Binding-site contacts:
Ligand atom CD2 contacts residue PHE393 of chain 1.A at 3.8 Å (hydrophobic).
Ligand atom C contacts residue TYR398 of chain 1.A at 3.4 Å (hydrophobic).
Ligand atom O contacts residue ARG318 of chain 1.A at 3.0 Å (salt-bridge).
Ligand atom OXT contacts residue ARG318 of chain 1.A at 3.0 Å (salt-bridge).
Ligand atom CB contacts residue TYR398 of chain 1.A at 3.4 Å (hydrophobic).
Ligand atom OH contacts residue GLU167 of chain 1.A at 2.5 Å (salt-bridge).
Ligand atom C contacts residue ALA303 of chain 1.A at 3.6 Å (hydrophobic).
Ligand atom O contacts residue GLU347 of chain 1.A at 3.3 Å (salt-bridge).
Ligand atom O contacts residue LEU302 of chain 1.A at 3.4 Å.
Ligand atom O contacts residue TYR398 of chain 1.A at 2.7 Å (h-bond).
Ligand atom OG contacts residue VAL321 of chain 1.A at 3.6 Å.
Ligand atom O contacts residue HIS324 of chain 1.A at 3.1 Å (h-bond).
Ligand atom O contacts residue SER316 of chain 1.A at 3.6 Å.
Ligand atom C contacts residue ZN1 of chain 1.E at 3.1 Å.
Ligand atom N contacts residue HIS328 of chain 1.A at 3.8 Å.
Ligand atom N contacts residue GLU347 of chain 1.A at 3.1 Å (salt-bridge).
Ligand atom N contacts residue ALA303 of chain 1.A at 3.1 Å (h-bond).
Ligand atom CA contacts residue SER316 of chain 1.A at 3.6 Å.
Ligand atom OG contacts residue FMT1 of chain 1.H at 3.3 Å (h-bond).
Ligand atom O contacts residue VAL321 of chain 1.A at 3.3 Å.
Ligand atom CB contacts residue HIS324 of chain 1.A at 3.7 Å.
Ligand atom OH contacts residue LEU165 of chain 1.A at 3.8 Å.
Ligand atom C contacts residue ARG318 of chain 1.A at 3.5 Å.
Ligand atom CE2 contacts residue GLU167 of chain 1.A at 3.1 Å.
Ligand atom C contacts residue SER316 of chain 1.A at 3.4 Å.
Ligand atom CA contacts residue ALA303 of chain 1.A at 3.2 Å (hydrophobic).
Ligand atom CB contacts residue LEU302 of chain 1.A at 3.3 Å (hydrophobic).
Ligand atom N contacts residue ZN1 of chain 1.E at 2.5 Å.
Ligand atom CA contacts residue ZN1 of chain 1.E at 3.4 Å.
Ligand atom O contacts residue ALA303 of chain 1.A at 2.7 Å (h-bond).
Ligand atom O contacts residue ZN1 of chain 1.E at 2.5 Å.
Ligand atom N contacts residue GLU305 of chain 1.A at 3.0 Å (salt-bridge).
Ligand atom CZ contacts residue GLU167 of chain 1.A at 3.2 Å.
Ligand atom CE1 contacts residue LEU304 of chain 1.A at 3.8 Å (hydrophobic).
Ligand atom CD1 contacts residue ALA303 of chain 1.A at 3.5 Å (hydrophobic).
Ligand atom CG contacts residue LEU302 of chain 1.A at 3.8 Å (hydrophobic).
Ligand atom OXT contacts residue SER316 of chain 1.A at 2.9 Å (h-bond).
Ligand atom CA contacts residue LEU302 of chain 1.A at 3.5 Å (hydrophobic).
Ligand atom CD2 contacts residue GLU167 of chain 1.A at 3.6 Å.
Ligand atom N contacts residue LEU302 of chain 1.A at 3.7 Å.

Sequence of chain 1.A:
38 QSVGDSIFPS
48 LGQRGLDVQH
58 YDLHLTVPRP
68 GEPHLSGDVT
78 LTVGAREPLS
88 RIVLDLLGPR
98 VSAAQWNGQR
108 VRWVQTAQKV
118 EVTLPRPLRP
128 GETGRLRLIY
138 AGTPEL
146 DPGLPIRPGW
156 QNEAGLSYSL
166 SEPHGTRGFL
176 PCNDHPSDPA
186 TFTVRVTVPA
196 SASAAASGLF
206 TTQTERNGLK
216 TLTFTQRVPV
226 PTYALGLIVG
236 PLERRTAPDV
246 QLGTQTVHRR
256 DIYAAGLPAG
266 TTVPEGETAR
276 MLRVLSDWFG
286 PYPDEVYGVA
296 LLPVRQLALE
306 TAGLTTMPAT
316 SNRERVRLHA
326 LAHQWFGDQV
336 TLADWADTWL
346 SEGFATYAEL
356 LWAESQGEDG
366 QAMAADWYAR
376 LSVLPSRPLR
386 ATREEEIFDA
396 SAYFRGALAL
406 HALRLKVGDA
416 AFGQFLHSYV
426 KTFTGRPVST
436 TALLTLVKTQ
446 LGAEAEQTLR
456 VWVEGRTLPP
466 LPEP

A protein and the small-molecule ligand that binds it are described below.
Small molecule (SMILES): C[C@H](NC(=O)[C@H](CO)NC(=O)[C@@H](N)Cc1ccc(O)cc1)C(=O)O